Sequence of chain 1.A:
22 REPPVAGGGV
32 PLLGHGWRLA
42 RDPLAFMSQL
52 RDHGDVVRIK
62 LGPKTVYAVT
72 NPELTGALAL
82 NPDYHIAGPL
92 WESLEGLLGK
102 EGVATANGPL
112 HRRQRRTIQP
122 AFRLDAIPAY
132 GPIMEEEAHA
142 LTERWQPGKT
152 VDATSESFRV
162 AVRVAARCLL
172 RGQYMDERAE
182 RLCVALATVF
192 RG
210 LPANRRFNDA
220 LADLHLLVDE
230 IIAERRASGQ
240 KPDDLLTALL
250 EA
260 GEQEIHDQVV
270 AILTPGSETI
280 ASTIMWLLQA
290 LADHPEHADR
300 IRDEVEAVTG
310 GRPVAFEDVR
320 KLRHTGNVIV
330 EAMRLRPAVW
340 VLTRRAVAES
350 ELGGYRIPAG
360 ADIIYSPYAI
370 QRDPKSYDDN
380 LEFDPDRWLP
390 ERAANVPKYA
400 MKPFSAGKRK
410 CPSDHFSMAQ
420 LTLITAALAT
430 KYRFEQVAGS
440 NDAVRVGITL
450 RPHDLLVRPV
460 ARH

A protein and the small-molecule ligand that binds it are described below.
Small molecule (SMILES): CC1=C2CC[C@H](C)[C@]23CC[C@@H](C3)C1(C)C

Binding-site contacts:
Ligand atom CAF contacts residue LEU91 of chain 1.A at 2.9 Å (hydrophobic).
Ligand atom CAC contacts residue VAL445 of chain 1.A at 4.5 Å (hydrophobic).
Ligand atom CAH contacts residue TRP339 of chain 1.A at 4.3 Å (hydrophobic).
Ligand atom CAO contacts residue LEU91 of chain 1.A at 4.4 Å (hydrophobic).
Ligand atom CAB contacts residue THR342 of chain 1.A at 4.5 Å.
Ligand atom CAM contacts residue TRP339 of chain 1.A at 3.6 Å (hydrophobic).
Ligand atom CAI contacts residue TRP339 of chain 1.A at 4.2 Å (hydrophobic).
Ligand atom CAD contacts residue GLY446 of chain 1.A at 4.0 Å.
Ligand atom CAB contacts residue LEU91 of chain 1.A at 3.5 Å (hydrophobic).
Ligand atom CAB contacts residue VAL340 of chain 1.A at 4.5 Å (hydrophobic).
Ligand atom CAL contacts residue LEU91 of chain 1.A at 3.0 Å (hydrophobic).
Ligand atom CAI contacts residue GLY446 of chain 1.A at 4.4 Å.
Ligand atom CAM contacts residue GLY446 of chain 1.A at 4.1 Å.
Ligand atom CAG contacts residue TRP339 of chain 1.A at 3.5 Å (hydrophobic).
Ligand atom CAE contacts residue LEU91 of chain 1.A at 3.6 Å (hydrophobic).
Ligand atom CAB contacts residue ILE363 of chain 1.A at 4.3 Å (hydrophobic).